The protein below binds the small molecule below.
Small molecule (SMILES): CC(=O)N[C@H]1[C@H](O[C@H]2[C@H](O)[C@@H](NC(C)=O)CO[C@@H]2CO)O[C@H](CO)[C@@H](O[C@@H]2O[C@H](CO)[C@@H](O)[C@H](O)[C@@H]2O)[C@@H]1O

Binding-site contacts:
Ligand atom N2 contacts residue ASN23 of chain 3.A at 2.9 Å (h-bond).
Ligand atom C3 contacts residue ASN23 of chain 3.A at 3.8 Å.
Ligand atom C8 contacts residue THR13 of chain 3.A at 4.5 Å.
Ligand atom C4 contacts residue ASN23 of chain 3.A at 4.2 Å.
Ligand atom C7 contacts residue ASN23 of chain 3.A at 3.3 Å.
Ligand atom C6 contacts residue THR25 of chain 3.A at 4.3 Å.
Ligand atom C2 contacts residue ASN23 of chain 3.A at 2.4 Å.
Ligand atom C8 contacts residue ASN23 of chain 3.A at 4.5 Å.
Ligand atom O7 contacts residue ASN23 of chain 3.A at 3.3 Å (h-bond).
Ligand atom O5 contacts residue ASN23 of chain 3.A at 2.4 Å (h-bond).
Ligand atom C1 contacts residue ASN23 of chain 3.A at 1.4 Å.
Ligand atom C5 contacts residue ASN23 of chain 3.A at 3.7 Å.

Sequence of chain 3.A:
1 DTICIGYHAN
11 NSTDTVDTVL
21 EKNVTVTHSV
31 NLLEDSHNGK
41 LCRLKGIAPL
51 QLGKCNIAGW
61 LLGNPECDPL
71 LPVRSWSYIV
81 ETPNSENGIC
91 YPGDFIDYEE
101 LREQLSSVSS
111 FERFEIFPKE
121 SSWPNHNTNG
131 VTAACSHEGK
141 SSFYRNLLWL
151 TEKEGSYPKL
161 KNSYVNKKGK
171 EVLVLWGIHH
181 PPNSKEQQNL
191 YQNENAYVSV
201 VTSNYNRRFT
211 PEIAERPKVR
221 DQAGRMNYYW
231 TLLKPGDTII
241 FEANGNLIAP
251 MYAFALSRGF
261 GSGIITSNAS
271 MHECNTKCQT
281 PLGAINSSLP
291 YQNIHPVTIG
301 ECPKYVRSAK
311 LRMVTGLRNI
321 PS